A small-molecule ligand and the protein it binds are described below.
Small molecule (SMILES): NC(N)=NCCC[C@@H](C=O)NC(=O)[C@H](CCCN=C(N)N)NC(=O)[C@H](CCCN=C(N)N)NC(=O)[C@H](CCCN=C(N)N)NC(=O)[C@H](CCCN=C(N)N)NC(=O)[C@H](CCCN=C(N)N)NC(=O)[C@H](CCCN=C(N)N)NC(=O)[C@@H](N)CCCN=C(N)N

Sequence of chain 1.A:
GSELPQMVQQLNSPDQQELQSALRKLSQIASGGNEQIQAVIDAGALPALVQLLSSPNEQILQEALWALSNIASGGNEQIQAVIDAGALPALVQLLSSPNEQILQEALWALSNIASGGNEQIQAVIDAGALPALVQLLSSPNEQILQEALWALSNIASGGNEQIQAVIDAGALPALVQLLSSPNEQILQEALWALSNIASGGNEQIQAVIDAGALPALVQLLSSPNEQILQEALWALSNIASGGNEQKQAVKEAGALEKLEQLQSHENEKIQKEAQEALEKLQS

Binding-site contacts:
Ligand atom O contacts residue ASN156 of chain 1.A at 3.4 Å (h-bond).
Ligand atom NH1 contacts residue GLY76 of chain 1.A at 2.8 Å (h-bond).
Ligand atom CG contacts residue SER159 of chain 1.A at 3.0 Å.
Ligand atom NH2 contacts residue ASN78 of chain 1.A at 3.1 Å (h-bond).
Ligand atom CB contacts residue TRP68 of chain 1.A at 3.4 Å (hydrophobic).
Ligand atom N contacts residue ASN156 of chain 1.A at 3.5 Å (h-bond).
Ligand atom NH1 contacts residue GLU149 of chain 1.A at 3.1 Å (salt-bridge).
Ligand atom NH1 contacts residue ASN120 of chain 1.A at 3.4 Å (h-bond).
Ligand atom CZ contacts residue GLU149 of chain 1.A at 3.5 Å.
Ligand atom NH2 contacts residue TRP152 of chain 1.A at 3.6 Å.
Ligand atom NH2 contacts residue SER159 of chain 1.A at 3.0 Å (h-bond).
Ligand atom CD contacts residue SER75 of chain 1.A at 3.3 Å.
Ligand atom CG contacts residue ASN72 of chain 1.A at 3.4 Å.
Ligand atom NH2 contacts residue SER113 of chain 1.A at 3.6 Å (h-bond).
Ligand atom CZ contacts residue ASN120 of chain 1.A at 3.5 Å.
Ligand atom NH1 contacts residue ILE39 of chain 1.A at 3.5 Å.
Ligand atom N contacts residue ASN72 of chain 1.A at 2.8 Å (h-bond).
Ligand atom CD contacts residue GLY76 of chain 1.A at 3.5 Å.
Ligand atom NE contacts residue TRP152 of chain 1.A at 3.3 Å.
Ligand atom NH1 contacts residue TRP110 of chain 1.A at 3.3 Å.
Ligand atom CB contacts residue SER117 of chain 1.A at 3.4 Å.
Ligand atom NH2 contacts residue ASN36 of chain 1.A at 3.5 Å (h-bond).
Ligand atom NH2 contacts residue SER117 of chain 1.A at 2.8 Å (h-bond).
Ligand atom CA contacts residue ASN72 of chain 1.A at 3.5 Å.
Ligand atom NE contacts residue SER117 of chain 1.A at 2.8 Å (h-bond).
Ligand atom O contacts residue ASN114 of chain 1.A at 2.9 Å (h-bond).
Ligand atom NH1 contacts residue GLY118 of chain 1.A at 2.8 Å (h-bond).
Ligand atom NH2 contacts residue ASN120 of chain 1.A at 2.8 Å (h-bond).
Ligand atom CZ contacts residue TRP110 of chain 1.A at 3.5 Å (hydrophobic).
Ligand atom N contacts residue ASN114 of chain 1.A at 3.2 Å (h-bond).
Ligand atom CD contacts residue GLY118 of chain 1.A at 3.4 Å.
Ligand atom CB contacts residue ASN72 of chain 1.A at 3.5 Å.
Ligand atom NE contacts residue SER159 of chain 1.A at 3.5 Å (h-bond).
Ligand atom O contacts residue SER75 of chain 1.A at 3.5 Å.
Ligand atom O contacts residue TRP152 of chain 1.A at 3.4 Å (h-bond).
Ligand atom CB contacts residue SER75 of chain 1.A at 3.4 Å.
Ligand atom NH2 contacts residue GLU149 of chain 1.A at 2.9 Å (salt-bridge).
Ligand atom CD contacts residue SER117 of chain 1.A at 3.4 Å.
Ligand atom NH1 contacts residue SER75 of chain 1.A at 2.8 Å (h-bond).
Ligand atom CG contacts residue SER117 of chain 1.A at 3.2 Å.